Binding-site contacts:
Ligand atom CG contacts residue GLU63 of chain 1.J at 3.5 Å.
Ligand atom CG2 contacts residue ASP77 of chain 1.J at 3.4 Å.
Ligand atom C contacts residue ASP77 of chain 1.J at 3.3 Å.
Ligand atom CA contacts residue GLN155 of chain 1.J at 3.4 Å.
Ligand atom O contacts residue TYR7 of chain 1.J at 3.5 Å.
Ligand atom C contacts residue GLU63 of chain 1.J at 3.6 Å.
Ligand atom CD2 contacts residue THR163 of chain 1.J at 3.2 Å.
Ligand atom OXT contacts residue THR143 of chain 1.J at 2.5 Å (h-bond).
Ligand atom CB contacts residue LYS66 of chain 1.J at 3.5 Å.
Ligand atom CD1 contacts residue GLU63 of chain 1.J at 3.1 Å.
Ligand atom CD1 contacts residue MET45 of chain 1.J at 3.3 Å (hydrophobic).
Ligand atom CG1 contacts residue TYR116 of chain 1.J at 3.3 Å (hydrophobic).
Ligand atom N contacts residue THR73 of chain 1.J at 3.5 Å.
Ligand atom CB contacts residue TYR99 of chain 1.J at 3.4 Å (hydrophobic).
Ligand atom O contacts residue GLN155 of chain 1.J at 2.6 Å (h-bond).
Ligand atom O contacts residue TRP147 of chain 1.J at 3.0 Å (h-bond).
Ligand atom O contacts residue TYR159 of chain 1.J at 2.7 Å (h-bond).
Ligand atom N contacts residue ASP77 of chain 1.J at 2.8 Å (salt-bridge).
Ligand atom N contacts residue TYR171 of chain 1.J at 3.0 Å (h-bond).
Ligand atom O contacts residue TRP147 of chain 1.J at 3.4 Å.
Ligand atom C contacts residue TYR7 of chain 1.J at 3.5 Å (hydrophobic).
Ligand atom C contacts residue THR143 of chain 1.J at 3.4 Å.
Ligand atom N contacts residue GLU63 of chain 1.J at 2.8 Å (salt-bridge).
Ligand atom O contacts residue LYS66 of chain 1.J at 3.2 Å (salt-bridge).
Ligand atom OXT contacts residue TYR84 of chain 1.J at 3.0 Å (h-bond).
Ligand atom CD1 contacts residue VAL67 of chain 1.J at 3.5 Å (hydrophobic).
Ligand atom NE1 contacts residue GLN155 of chain 1.J at 2.9 Å (h-bond).
Ligand atom CA contacts residue ASP77 of chain 1.J at 3.0 Å.
Ligand atom CB contacts residue ASP77 of chain 1.J at 3.3 Å.
Ligand atom CD2 contacts residue TYR99 of chain 1.J at 3.6 Å (hydrophobic).
Ligand atom CG contacts residue LYS66 of chain 1.J at 3.4 Å.
Ligand atom C contacts residue GLN155 of chain 1.J at 3.4 Å.
Ligand atom O contacts residue LYS146 of chain 1.J at 2.5 Å (salt-bridge).
Ligand atom OXT contacts residue LYS146 of chain 1.J at 3.4 Å.
Ligand atom CE2 contacts residue GLN155 of chain 1.J at 3.5 Å.
Ligand atom N contacts residue TYR99 of chain 1.J at 3.1 Å (h-bond).
Ligand atom OE1 contacts residue VAL76 of chain 1.J at 3.5 Å.
Ligand atom O contacts residue HIS70 of chain 1.J at 3.1 Å.
Ligand atom N contacts residue TYR7 of chain 1.J at 3.2 Å (h-bond).
Ligand atom C contacts residue LYS146 of chain 1.J at 3.4 Å.

The small molecule below binds the protein below.
Small molecule (SMILES): CSCC[C@H](NC(=O)[C@@H]1CCCN1C(=O)CNC(=O)[C@H](CC(N)=O)NC(=O)[C@H](CC1=CN=C2C=CC=CC12)NC(=O)[C@H](CC(C)C)NC(=O)[C@@H](N)CC(C)C)C(=O)N[C@@H](CCC(N)=O)C(=O)N[C@H](C(=O)O)C(C)C

Sequence of chain 1.J:
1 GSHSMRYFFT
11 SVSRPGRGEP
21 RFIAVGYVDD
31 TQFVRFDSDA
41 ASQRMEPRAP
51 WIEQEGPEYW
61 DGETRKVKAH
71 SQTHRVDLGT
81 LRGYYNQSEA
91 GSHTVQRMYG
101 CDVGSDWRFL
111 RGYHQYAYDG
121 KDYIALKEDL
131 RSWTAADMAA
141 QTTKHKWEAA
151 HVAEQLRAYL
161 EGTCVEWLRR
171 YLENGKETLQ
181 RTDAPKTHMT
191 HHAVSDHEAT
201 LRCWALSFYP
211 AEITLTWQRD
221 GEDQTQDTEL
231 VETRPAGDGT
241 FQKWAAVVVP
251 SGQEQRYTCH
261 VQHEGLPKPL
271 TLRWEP